Binding-site contacts:
Ligand atom CL2 contacts residue PHE82 of chain 1.C at 4.0 Å.
Ligand atom N2 contacts residue ILE12 of chain 1.C at 3.3 Å.
Ligand atom C6 contacts residue ILE12 of chain 1.C at 3.7 Å (hydrophobic).
Ligand atom CL1 contacts residue GLU83 of chain 1.C at 2.8 Å.
Ligand atom O4' contacts residue VAL20 of chain 1.C at 4.2 Å.
Ligand atom O5' contacts residue ASP147 of chain 1.C at 3.6 Å.
Ligand atom CL1 contacts residue LEU85 of chain 1.C at 3.7 Å.
Ligand atom N1 contacts residue LEU136 of chain 1.C at 4.3 Å.
Ligand atom CL2 contacts residue ALA33 of chain 1.C at 4.4 Å.
Ligand atom C5' contacts residue ASP147 of chain 1.C at 4.2 Å.
Ligand atom C2' contacts residue GLN133 of chain 1.C at 3.4 Å.
Ligand atom CL1 contacts residue LEU136 of chain 1.C at 3.8 Å.
Ligand atom C1' contacts residue ILE12 of chain 1.C at 4.1 Å (hydrophobic).
Ligand atom C2 contacts residue LEU85 of chain 1.C at 3.7 Å (hydrophobic).
Ligand atom C7 contacts residue ILE12 of chain 1.C at 3.6 Å (hydrophobic).
Ligand atom O2' contacts residue LYS91 of chain 1.C at 4.3 Å.
Ligand atom C2' contacts residue ASP88 of chain 1.C at 4.3 Å.
Ligand atom C4 contacts residue LEU136 of chain 1.C at 3.4 Å (hydrophobic).
Ligand atom N2 contacts residue LEU85 of chain 1.C at 4.2 Å.
Ligand atom C3 contacts residue LEU136 of chain 1.C at 3.3 Å (hydrophobic).
Ligand atom O5' contacts residue ASN134 of chain 1.C at 3.5 Å (h-bond).
Ligand atom CL1 contacts residue PHE84 of chain 1.C at 3.9 Å.
Ligand atom O2' contacts residue GLN133 of chain 1.C at 3.2 Å (h-bond).
Ligand atom CL1 contacts residue PHE82 of chain 1.C at 4.2 Å.
Ligand atom C5 contacts residue LEU136 of chain 1.C at 3.9 Å (hydrophobic).
Ligand atom N2 contacts residue LEU136 of chain 1.C at 4.4 Å.
Ligand atom O5' contacts residue GLN133 of chain 1.C at 3.9 Å.
Ligand atom C7 contacts residue LEU85 of chain 1.C at 4.3 Å (hydrophobic).
Ligand atom C6 contacts residue LEU136 of chain 1.C at 4.0 Å (hydrophobic).
Ligand atom C3 contacts residue ALA33 of chain 1.C at 3.9 Å (hydrophobic).
Ligand atom O2' contacts residue ASP88 of chain 1.C at 3.0 Å (salt-bridge).
Ligand atom C4 contacts residue ALA33 of chain 1.C at 4.3 Å (hydrophobic).
Ligand atom C7 contacts residue LEU136 of chain 1.C at 4.0 Å (hydrophobic).
Ligand atom C3' contacts residue GLN133 of chain 1.C at 3.7 Å.
Ligand atom C1 contacts residue ILE12 of chain 1.C at 3.2 Å (hydrophobic).
Ligand atom CL1 contacts residue ALA33 of chain 1.C at 3.5 Å.
Ligand atom C2 contacts residue LEU136 of chain 1.C at 3.7 Å (hydrophobic).
Ligand atom CL2 contacts residue LEU136 of chain 1.C at 4.0 Å.
Ligand atom C5 contacts residue VAL20 of chain 1.C at 4.4 Å (hydrophobic).
Ligand atom N1 contacts residue ILE12 of chain 1.C at 3.4 Å.

This protein binds this small molecule.
Small molecule (SMILES): OC[C@H]1O[C@@H](n2cnc3cc(Cl)c(Cl)cc32)[C@H](O)[C@@H]1O

Sequence of chain 1.C:
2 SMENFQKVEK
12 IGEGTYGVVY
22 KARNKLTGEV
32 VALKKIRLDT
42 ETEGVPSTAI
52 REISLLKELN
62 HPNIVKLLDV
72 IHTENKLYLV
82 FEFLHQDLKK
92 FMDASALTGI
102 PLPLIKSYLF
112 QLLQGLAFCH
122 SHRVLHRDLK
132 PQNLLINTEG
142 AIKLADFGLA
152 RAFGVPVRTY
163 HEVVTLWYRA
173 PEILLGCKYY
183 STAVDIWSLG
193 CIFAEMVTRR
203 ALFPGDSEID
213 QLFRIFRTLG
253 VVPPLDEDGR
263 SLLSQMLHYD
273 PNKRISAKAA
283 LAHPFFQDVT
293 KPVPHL